The protein below binds the small molecule below.
Small molecule (SMILES): C[n+]1cn([C@@H]2O[C@H](CO[P](=O)(O)OP(=O)(O)O[P](=O)(O)OC[C@H]3O[C@@H](n4cnc5c(=O)[nH]c(N)nc54)[C@H](O)[C@@H]3O)[C@@H](O)[C@H]2O)c2nc(N)[nH]c(=O)c21

Binding-site contacts:
Ligand atom N2A contacts residue GLU76 of chain 1.A at 3.0 Å (salt-bridge).
Ligand atom O4E contacts residue PHE21 of chain 1.A at 3.5 Å.
Ligand atom O2E contacts residue PHE23 of chain 1.A at 3.5 Å.
Ligand atom N9A contacts residue TRP29 of chain 1.A at 3.4 Å (h-bond).
Ligand atom N7A contacts residue TRP29 of chain 1.A at 3.3 Å.
Ligand atom C6A contacts residue TRP29 of chain 1.A at 3.4 Å (hydrophobic).
Ligand atom O6A contacts residue TRP29 of chain 1.A at 3.6 Å.
Ligand atom N3A contacts residue TRP75 of chain 1.A at 3.7 Å.
Ligand atom N1A contacts residue TRP75 of chain 1.A at 3.4 Å.
Ligand atom N1A contacts residue GLU76 of chain 1.A at 2.9 Å (salt-bridge).
Ligand atom N7B contacts residue ARG178 of chain 1.A at 3.5 Å (salt-bridge).
Ligand atom C4A contacts residue TRP75 of chain 1.A at 3.5 Å (hydrophobic).
Ligand atom N2B contacts residue ASP28 of chain 1.A at 3.6 Å.
Ligand atom O6A contacts residue TRP75 of chain 1.A at 2.8 Å (h-bond).
Ligand atom C1D contacts residue TRP29 of chain 1.A at 3.4 Å (hydrophobic).
Ligand atom C5A contacts residue TRP75 of chain 1.A at 3.6 Å (hydrophobic).
Ligand atom C8A contacts residue TRP29 of chain 1.A at 3.4 Å (hydrophobic).
Ligand atom O1B contacts residue ARG129 of chain 1.A at 2.8 Å (salt-bridge).
Ligand atom N3A contacts residue TRP29 of chain 1.A at 3.7 Å.
Ligand atom O3E contacts residue GLY61 of chain 1.A at 3.1 Å (h-bond).
Ligand atom O1B contacts residue LYS134 of chain 1.A at 2.8 Å (salt-bridge).
Ligand atom O2G contacts residue ARG178 of chain 1.A at 2.8 Å (salt-bridge).
Ligand atom C7X contacts residue TRP29 of chain 1.A at 3.5 Å (hydrophobic).
Ligand atom O3E contacts residue PHE23 of chain 1.A at 3.4 Å.
Ligand atom O1A contacts residue ARG129 of chain 1.A at 3.0 Å (salt-bridge).
Ligand atom C8B contacts residue ARG178 of chain 1.A at 3.5 Å.
Ligand atom C5E contacts residue ARG129 of chain 1.A at 3.2 Å.
Ligand atom O6A contacts residue LYS74 of chain 1.A at 3.3 Å.
Ligand atom C5A contacts residue TRP29 of chain 1.A at 3.5 Å (hydrophobic).
Ligand atom C4A contacts residue TRP29 of chain 1.A at 3.5 Å (hydrophobic).
Ligand atom PB contacts residue LYS134 of chain 1.A at 3.7 Å.
Ligand atom O1A contacts residue GLN127 of chain 1.A at 3.5 Å (h-bond).
Ligand atom N2B contacts residue LEU27 of chain 1.A at 3.1 Å (h-bond).
Ligand atom C6A contacts residue TRP75 of chain 1.A at 3.4 Å (hydrophobic).
Ligand atom C2A contacts residue GLU76 of chain 1.A at 3.6 Å.
Ligand atom O1G contacts residue ARG129 of chain 1.A at 3.0 Å (salt-bridge).
Ligand atom N2B contacts residue TRP29 of chain 1.A at 3.3 Å (h-bond).
Ligand atom O2A contacts residue GLN127 of chain 1.A at 3.2 Å (h-bond).
Ligand atom N7A contacts residue TRP75 of chain 1.A at 3.6 Å.
Ligand atom O4D contacts residue TRP29 of chain 1.A at 3.1 Å.

Sequence of chain 1.A:
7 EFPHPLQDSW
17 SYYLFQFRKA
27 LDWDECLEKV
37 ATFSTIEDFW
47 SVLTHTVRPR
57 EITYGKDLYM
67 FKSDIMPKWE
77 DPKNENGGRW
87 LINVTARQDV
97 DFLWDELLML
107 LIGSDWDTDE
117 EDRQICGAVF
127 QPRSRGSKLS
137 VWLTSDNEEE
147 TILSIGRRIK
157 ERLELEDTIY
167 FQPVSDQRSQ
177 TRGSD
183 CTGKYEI